Binding-site contacts:
Ligand atom C3 contacts residue ARG99 of chain 1.B at 3.8 Å.
Ligand atom O2 contacts residue ASN101 of chain 1.B at 3.0 Å (h-bond).
Ligand atom C1 contacts residue ASN101 of chain 1.B at 4.2 Å.
Ligand atom O1 contacts residue ASN146 of chain 1.B at 3.0 Å (h-bond).
Ligand atom O5 contacts residue ILE144 of chain 1.B at 4.3 Å.
Ligand atom O1 contacts residue GLU18 of chain 1.B at 2.8 Å (salt-bridge).
Ligand atom O4 contacts residue TRP211 of chain 1.B at 3.9 Å.
Ligand atom O5 contacts residue FE21 of chain 1.H at 3.9 Å.
Ligand atom C2 contacts residue ASN101 of chain 1.B at 3.8 Å.
Ligand atom C1 contacts residue ASP196 of chain 1.B at 3.2 Å.
Ligand atom C3 contacts residue GLU120 of chain 1.B at 4.2 Å.
Ligand atom O5 contacts residue ASN146 of chain 1.B at 3.1 Å (h-bond).
Ligand atom O5 contacts residue ASP196 of chain 1.B at 3.1 Å (salt-bridge).
Ligand atom O2 contacts residue LEU16 of chain 1.B at 3.5 Å.
Ligand atom C1 contacts residue ASN146 of chain 1.B at 3.6 Å.
Ligand atom O1 contacts residue FE21 of chain 1.H at 2.1 Å.
Ligand atom O3 contacts residue GLU120 of chain 1.B at 3.0 Å (salt-bridge).
Ligand atom O2 contacts residue GLU18 of chain 1.B at 4.4 Å.
Ligand atom O1 contacts residue ASP196 of chain 1.B at 3.0 Å (salt-bridge).
Ligand atom C2 contacts residue FE21 of chain 1.H at 4.4 Å.
Ligand atom O4 contacts residue LYS256 of chain 1.B at 4.3 Å.
Ligand atom O2 contacts residue ILE32 of chain 1.B at 3.7 Å.
Ligand atom C1 contacts residue FE21 of chain 1.H at 3.3 Å.
Ligand atom O5 contacts residue GLU18 of chain 1.B at 4.4 Å.
Ligand atom C5 contacts residue ASP196 of chain 1.B at 3.5 Å.
Ligand atom O3 contacts residue LEU16 of chain 1.B at 3.9 Å.
Ligand atom C1 contacts residue GLU18 of chain 1.B at 3.5 Å.
Ligand atom O4 contacts residue GLU120 of chain 1.B at 3.8 Å.
Ligand atom C2 contacts residue MET116 of chain 1.B at 4.3 Å (hydrophobic).
Ligand atom O3 contacts residue ARG99 of chain 1.B at 3.0 Å (salt-bridge).
Ligand atom O2 contacts residue MET116 of chain 1.B at 4.2 Å.
Ligand atom C3 contacts residue LEU16 of chain 1.B at 3.8 Å (hydrophobic).
Ligand atom O1 contacts residue ASN101 of chain 1.B at 3.1 Å (h-bond).
Ligand atom C2 contacts residue ARG99 of chain 1.B at 3.6 Å.
Ligand atom C4 contacts residue GLU120 of chain 1.B at 4.3 Å.
Ligand atom C5 contacts residue TRP211 of chain 1.B at 3.8 Å (hydrophobic).
Ligand atom O3 contacts residue LYS256 of chain 1.B at 4.3 Å.
Ligand atom C2 contacts residue LEU16 of chain 1.B at 4.2 Å (hydrophobic).
Ligand atom O3 contacts residue MET116 of chain 1.B at 3.8 Å.
Ligand atom O2 contacts residue ARG99 of chain 1.B at 2.9 Å (salt-bridge).

The protein below binds the small molecule below.
Small molecule (SMILES): O[C@@H]1[C@@H](O)[C@H](O)OC[C@H]1O

Sequence of chain 1.B:
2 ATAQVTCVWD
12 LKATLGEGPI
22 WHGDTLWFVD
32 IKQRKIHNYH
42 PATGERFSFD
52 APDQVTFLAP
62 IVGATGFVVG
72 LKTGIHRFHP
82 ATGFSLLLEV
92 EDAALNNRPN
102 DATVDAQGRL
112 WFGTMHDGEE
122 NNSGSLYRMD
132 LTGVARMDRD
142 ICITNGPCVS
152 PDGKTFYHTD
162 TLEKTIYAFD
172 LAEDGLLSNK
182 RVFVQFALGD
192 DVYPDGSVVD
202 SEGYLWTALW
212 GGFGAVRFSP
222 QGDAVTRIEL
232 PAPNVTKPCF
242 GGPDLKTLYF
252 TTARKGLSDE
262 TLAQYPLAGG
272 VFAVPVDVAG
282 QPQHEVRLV